Sequence of chain 1.B:
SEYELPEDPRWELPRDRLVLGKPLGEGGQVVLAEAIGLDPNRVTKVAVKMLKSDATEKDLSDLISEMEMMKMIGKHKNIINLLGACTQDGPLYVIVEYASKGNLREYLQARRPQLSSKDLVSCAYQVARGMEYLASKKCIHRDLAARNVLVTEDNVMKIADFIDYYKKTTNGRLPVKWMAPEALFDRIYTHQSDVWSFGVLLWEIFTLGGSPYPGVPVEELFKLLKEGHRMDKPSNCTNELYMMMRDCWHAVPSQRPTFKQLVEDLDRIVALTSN

A small-molecule ligand and the protein it binds are described below.
Small molecule (SMILES): Cc1ccc(C(=O)Nc2ccc(CN3CCN(C)CC3)c(C(F)(F)F)c2)cc1C#Cc1cnc2cccnn12

Binding-site contacts:
Ligand atom N1 contacts residue ALA108 of chain 1.B at 3.0 Å (h-bond).
Ligand atom C25 contacts residue HIS165 of chain 1.B at 3.5 Å.
Ligand atom C11 contacts residue VAL105 of chain 1.B at 3.6 Å (hydrophobic).
Ligand atom N2 contacts residue ASP185 of chain 1.B at 3.6 Å (salt-bridge).
Ligand atom C81 contacts residue ALA108 of chain 1.B at 3.3 Å (hydrophobic).
Ligand atom C21 contacts residue HIS165 of chain 1.B at 3.5 Å.
Ligand atom C1 contacts residue GLU106 of chain 1.B at 3.2 Å.
Ligand atom C13 contacts residue GLU75 of chain 1.B at 3.5 Å.
Ligand atom F1 contacts residue ILE183 of chain 1.B at 3.1 Å.
Ligand atom C3 contacts residue ALA56 of chain 1.B at 3.6 Å (hydrophobic).
Ligand atom C11 contacts residue LYS58 of chain 1.B at 3.5 Å.
Ligand atom C23 contacts residue ILE164 of chain 1.B at 3.4 Å (hydrophobic).
Ligand atom C12 contacts residue ASP185 of chain 1.B at 3.4 Å.
Ligand atom N81 contacts residue PHE186 of chain 1.B at 3.7 Å.
Ligand atom F3 contacts residue HIS165 of chain 1.B at 3.5 Å.
Ligand atom C22 contacts residue ASP185 of chain 1.B at 3.2 Å.
Ligand atom N1 contacts residue TYR107 of chain 1.B at 3.6 Å.
Ligand atom C14 contacts residue GLU75 of chain 1.B at 3.3 Å.
Ligand atom C5 contacts residue VAL105 of chain 1.B at 3.5 Å (hydrophobic).
Ligand atom C8 contacts residue GLU75 of chain 1.B at 3.2 Å.
Ligand atom C22 contacts residue HIS165 of chain 1.B at 3.2 Å.
Ligand atom C1 contacts residue ALA56 of chain 1.B at 3.5 Å (hydrophobic).
Ligand atom F2 contacts residue LEU158 of chain 1.B at 3.4 Å.
Ligand atom N4 contacts residue ILE164 of chain 1.B at 3.2 Å (h-bond).
Ligand atom C2 contacts residue ALA56 of chain 1.B at 3.5 Å (hydrophobic).
Ligand atom O1 contacts residue ILE89 of chain 1.B at 3.6 Å.
Ligand atom C24 contacts residue CYS163 of chain 1.B at 3.1 Å (hydrophobic).
Ligand atom C2 contacts residue LEU174 of chain 1.B at 3.5 Å (hydrophobic).
Ligand atom C4 contacts residue VAL105 of chain 1.B at 3.5 Å (hydrophobic).
Ligand atom N2 contacts residue GLU75 of chain 1.B at 2.8 Å (salt-bridge).
Ligand atom C24 contacts residue MET78 of chain 1.B at 3.5 Å (hydrophobic).
Ligand atom F3 contacts residue ILE183 of chain 1.B at 3.5 Å.
Ligand atom C6 contacts residue VAL105 of chain 1.B at 3.5 Å (hydrophobic).
Ligand atom C24 contacts residue ILE164 of chain 1.B at 3.6 Å (hydrophobic).
Ligand atom C23 contacts residue MET78 of chain 1.B at 3.6 Å (hydrophobic).
Ligand atom C21 contacts residue ASP185 of chain 1.B at 3.4 Å.
Ligand atom O1 contacts residue ALA184 of chain 1.B at 3.2 Å.
Ligand atom N4 contacts residue HIS165 of chain 1.B at 3.1 Å (h-bond).
Ligand atom C1 contacts residue LEU174 of chain 1.B at 3.6 Å (hydrophobic).
Ligand atom O1 contacts residue ASP185 of chain 1.B at 2.9 Å (salt-bridge).